Sequence of chain 1.AA:
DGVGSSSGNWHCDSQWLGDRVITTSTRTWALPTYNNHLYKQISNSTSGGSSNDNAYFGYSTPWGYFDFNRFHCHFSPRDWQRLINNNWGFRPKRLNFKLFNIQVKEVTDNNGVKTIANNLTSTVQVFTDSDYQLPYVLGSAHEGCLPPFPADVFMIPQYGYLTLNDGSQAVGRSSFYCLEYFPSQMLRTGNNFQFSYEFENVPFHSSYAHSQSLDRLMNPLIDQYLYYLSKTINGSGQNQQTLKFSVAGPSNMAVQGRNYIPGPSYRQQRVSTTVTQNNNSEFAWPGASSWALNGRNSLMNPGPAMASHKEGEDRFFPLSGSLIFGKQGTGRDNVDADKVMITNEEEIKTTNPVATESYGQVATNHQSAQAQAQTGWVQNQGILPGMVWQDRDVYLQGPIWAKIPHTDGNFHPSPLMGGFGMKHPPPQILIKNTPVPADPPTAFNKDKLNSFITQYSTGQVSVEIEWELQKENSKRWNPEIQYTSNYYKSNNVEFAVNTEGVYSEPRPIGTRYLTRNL

Sequence of chain 1.K:
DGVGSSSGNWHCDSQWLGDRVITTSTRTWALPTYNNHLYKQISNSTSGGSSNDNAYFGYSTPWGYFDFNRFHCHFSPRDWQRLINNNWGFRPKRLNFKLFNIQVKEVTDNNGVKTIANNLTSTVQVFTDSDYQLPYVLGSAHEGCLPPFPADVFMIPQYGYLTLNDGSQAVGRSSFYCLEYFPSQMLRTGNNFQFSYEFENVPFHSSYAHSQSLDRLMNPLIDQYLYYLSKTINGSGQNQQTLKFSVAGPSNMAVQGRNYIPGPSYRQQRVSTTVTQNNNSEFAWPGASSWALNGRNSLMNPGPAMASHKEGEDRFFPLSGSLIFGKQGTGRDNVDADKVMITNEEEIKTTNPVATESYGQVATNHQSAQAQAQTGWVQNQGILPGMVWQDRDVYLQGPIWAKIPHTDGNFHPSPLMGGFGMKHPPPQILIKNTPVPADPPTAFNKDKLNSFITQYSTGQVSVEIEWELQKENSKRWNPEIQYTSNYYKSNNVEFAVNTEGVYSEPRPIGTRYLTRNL

This small molecule binds to this protein.
Small molecule (SMILES): OC[C@H]1O[C@@H](O)[C@H](O)[C@@H](O)[C@H]1O

Binding-site contacts:
Ligand atom O5 contacts residue TRP285 of chain 1.AA at 3.2 Å.
Ligand atom C2 contacts residue TRP285 of chain 1.AA at 3.4 Å (hydrophobic).
Ligand atom C3 contacts residue TRP285 of chain 1.AA at 3.5 Å (hydrophobic).
Ligand atom O1 contacts residue VAL255 of chain 1.K at 3.3 Å.
Ligand atom C1 contacts residue TRP285 of chain 1.AA at 3.9 Å (hydrophobic).
Ligand atom O2 contacts residue TRP285 of chain 1.AA at 4.3 Å.
Ligand atom C5 contacts residue TRP285 of chain 1.AA at 3.4 Å (hydrophobic).
Ligand atom O1 contacts residue TRP285 of chain 1.AA at 3.6 Å.
Ligand atom O5 contacts residue ASP53 of chain 1.AA at 4.1 Å.
Ligand atom O1 contacts residue ASN252 of chain 1.K at 3.2 Å (h-bond).
Ligand atom C4 contacts residue TRP285 of chain 1.AA at 2.8 Å (hydrophobic).
Ligand atom O3 contacts residue TRP285 of chain 1.AA at 3.2 Å.
Ligand atom C6 contacts residue ASP53 of chain 1.AA at 3.6 Å.
Ligand atom O1 contacts residue ALA254 of chain 1.K at 3.8 Å.
Ligand atom C2 contacts residue ASN252 of chain 1.K at 4.2 Å.
Ligand atom O4 contacts residue TRP285 of chain 1.AA at 1.4 Å.
Ligand atom O2 contacts residue VAL255 of chain 1.K at 4.4 Å.
Ligand atom C1 contacts residue ASN252 of chain 1.K at 4.0 Å.
Ligand atom O6 contacts residue TRP285 of chain 1.AA at 3.6 Å (h-bond).
Ligand atom O2 contacts residue ASN252 of chain 1.K at 3.3 Å (h-bond).
Ligand atom C6 contacts residue TRP285 of chain 1.AA at 3.2 Å (hydrophobic).